Sequence of chain 1.H:
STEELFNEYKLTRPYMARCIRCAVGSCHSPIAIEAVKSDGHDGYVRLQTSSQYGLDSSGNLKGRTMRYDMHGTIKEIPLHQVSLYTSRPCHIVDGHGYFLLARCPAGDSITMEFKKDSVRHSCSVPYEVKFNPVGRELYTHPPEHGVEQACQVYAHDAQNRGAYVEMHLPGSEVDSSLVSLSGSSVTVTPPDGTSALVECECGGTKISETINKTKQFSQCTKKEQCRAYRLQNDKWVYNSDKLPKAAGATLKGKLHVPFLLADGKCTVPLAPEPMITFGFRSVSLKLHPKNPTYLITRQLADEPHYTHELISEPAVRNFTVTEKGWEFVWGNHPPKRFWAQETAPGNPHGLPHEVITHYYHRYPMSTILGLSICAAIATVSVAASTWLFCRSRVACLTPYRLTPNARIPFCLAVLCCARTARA

Binding-site contacts:
Ligand atom C3 contacts residue ASN212 of chain 1.H at 3.8 Å.
Ligand atom O6 contacts residue ASN212 of chain 1.H at 4.3 Å.
Ligand atom N2 contacts residue ILE211 of chain 1.H at 4.5 Å.
Ligand atom O5 contacts residue ASN212 of chain 1.H at 2.4 Å (h-bond).
Ligand atom C2 contacts residue ASN212 of chain 1.H at 2.5 Å.
Ligand atom N2 contacts residue ASN212 of chain 1.H at 2.9 Å (h-bond).
Ligand atom C1 contacts residue ILE211 of chain 1.H at 4.3 Å (hydrophobic).
Ligand atom C1 contacts residue ASN212 of chain 1.H at 1.4 Å.
Ligand atom C4 contacts residue ASN212 of chain 1.H at 4.2 Å.
Ligand atom C5 contacts residue ASN212 of chain 1.H at 3.7 Å.
Ligand atom C7 contacts residue ASN212 of chain 1.H at 4.0 Å.

This small molecule binds to this protein.
Small molecule (SMILES): CC(=O)N[C@@H]1[C@@H](O)[C@H](O)[C@@H](CO)O[C@H]1O